Sequence of chain 1.B:
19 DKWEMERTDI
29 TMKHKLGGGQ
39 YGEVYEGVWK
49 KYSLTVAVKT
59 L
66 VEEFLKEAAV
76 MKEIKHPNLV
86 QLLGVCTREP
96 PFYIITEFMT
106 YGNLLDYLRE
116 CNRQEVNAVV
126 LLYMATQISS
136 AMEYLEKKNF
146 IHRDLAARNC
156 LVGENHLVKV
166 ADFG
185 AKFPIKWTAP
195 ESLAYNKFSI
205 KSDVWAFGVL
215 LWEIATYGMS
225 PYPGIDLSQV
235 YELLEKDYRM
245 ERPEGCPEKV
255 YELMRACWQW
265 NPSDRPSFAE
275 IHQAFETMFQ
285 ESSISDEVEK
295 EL

Binding-site contacts:
Ligand atom N20 contacts residue ALA123 of chain 1.B at 3.5 Å.
Ligand atom N21 contacts residue ALA219 of chain 1.B at 3.4 Å (h-bond).
Ligand atom O23 contacts residue CYS250 of chain 1.B at 3.1 Å.
Ligand atom N20 contacts residue PRO251 of chain 1.B at 3.2 Å.
Ligand atom C9 contacts residue ILE218 of chain 1.B at 3.8 Å (hydrophobic).
Ligand atom N21 contacts residue CYS250 of chain 1.B at 3.7 Å.
Ligand atom C10 contacts residue ALA123 of chain 1.B at 3.7 Å (hydrophobic).
Ligand atom N22 contacts residue LEU126 of chain 1.B at 3.6 Å.
Ligand atom C9 contacts residue ALA219 of chain 1.B at 3.5 Å (hydrophobic).
Ligand atom C14 contacts residue ILE218 of chain 1.B at 3.5 Å (hydrophobic).
Ligand atom F25 contacts residue ALA130 of chain 1.B at 3.6 Å.
Ligand atom C16 contacts residue ALA219 of chain 1.B at 3.2 Å (hydrophobic).
Ligand atom O23 contacts residue ALA219 of chain 1.B at 3.2 Å.
Ligand atom F25 contacts residue LEU215 of chain 1.B at 3.3 Å.
Ligand atom C8 contacts residue LEU127 of chain 1.B at 3.8 Å (hydrophobic).
Ligand atom F25 contacts residue ILE218 of chain 1.B at 3.4 Å.
Ligand atom C16 contacts residue GLY249 of chain 1.B at 3.6 Å.
Ligand atom C8 contacts residue LEU126 of chain 1.B at 3.5 Å (hydrophobic).
Ligand atom C4 contacts residue LEU126 of chain 1.B at 3.6 Å (hydrophobic).
Ligand atom C13 contacts residue ALA123 of chain 1.B at 3.5 Å (hydrophobic).
Ligand atom C9 contacts residue LEU215 of chain 1.B at 3.6 Å (hydrophobic).
Ligand atom C10 contacts residue GLY249 of chain 1.B at 3.3 Å.
Ligand atom C10 contacts residue PRO251 of chain 1.B at 3.7 Å (hydrophobic).
Ligand atom N21 contacts residue GLY249 of chain 1.B at 3.3 Å.
Ligand atom C4 contacts residue LEU127 of chain 1.B at 3.8 Å (hydrophobic).
Ligand atom C7 contacts residue ALA123 of chain 1.B at 3.6 Å (hydrophobic).
Ligand atom C17 contacts residue GLU248 of chain 1.B at 3.7 Å.
Ligand atom C18 contacts residue LEU126 of chain 1.B at 3.5 Å (hydrophobic).
Ligand atom C6 contacts residue PRO251 of chain 1.B at 3.9 Å (hydrophobic).
Ligand atom C18 contacts residue ALA219 of chain 1.B at 3.6 Å (hydrophobic).
Ligand atom O24 contacts residue GLU248 of chain 1.B at 3.8 Å.
Ligand atom N19 contacts residue PRO251 of chain 1.B at 3.3 Å.
Ligand atom O23 contacts residue GLY249 of chain 1.B at 3.8 Å.
Ligand atom C13 contacts residue PRO251 of chain 1.B at 3.5 Å (hydrophobic).
Ligand atom C5 contacts residue ALA219 of chain 1.B at 3.5 Å (hydrophobic).
Ligand atom N22 contacts residue ALA219 of chain 1.B at 3.8 Å.
Ligand atom C15 contacts residue PRO251 of chain 1.B at 3.7 Å (hydrophobic).
Ligand atom C17 contacts residue ALA219 of chain 1.B at 3.7 Å (hydrophobic).
Ligand atom C16 contacts residue CYS250 of chain 1.B at 3.7 Å (hydrophobic).
Ligand atom N21 contacts residue GLU248 of chain 1.B at 2.9 Å (salt-bridge).

A small-molecule ligand and the protein it binds are described below.
Small molecule (SMILES): O=C1NC(=O)[C@@H](c2cn(-c3ccccc3)nc2-c2ccc(F)cc2)N1